Binding-site contacts:
Ligand atom NE contacts residue ASP69 of chain 1.A at 3.0 Å (salt-bridge).
Ligand atom C9 contacts residue SER165 of chain 1.A at 3.7 Å.
Ligand atom NE contacts residue GLU37 of chain 1.A at 3.4 Å (salt-bridge).
Ligand atom C3 contacts residue GLU37 of chain 1.A at 3.6 Å.
Ligand atom O6 contacts residue TYR320 of chain 1.A at 3.3 Å (h-bond).
Ligand atom O1A contacts residue ARG211 of chain 1.A at 3.2 Å (salt-bridge).
Ligand atom C6 contacts residue TYR320 of chain 1.A at 3.7 Å (hydrophobic).
Ligand atom C1 contacts residue TYR320 of chain 1.A at 3.1 Å (hydrophobic).
Ligand atom O9 contacts residue SER165 of chain 1.A at 3.6 Å.
Ligand atom C9 contacts residue ASN213 of chain 1.A at 3.6 Å.
Ligand atom O1B contacts residue ARG36 of chain 1.A at 2.8 Å (salt-bridge).
Ligand atom O8 contacts residue GLU195 of chain 1.A at 2.6 Å (salt-bridge).
Ligand atom C11 contacts residue TRP97 of chain 1.A at 3.6 Å (hydrophobic).
Ligand atom C2 contacts residue TYR320 of chain 1.A at 2.9 Å (hydrophobic).
Ligand atom NH2 contacts residue ARG74 of chain 1.A at 3.0 Å (salt-bridge).
Ligand atom CZ contacts residue GLU37 of chain 1.A at 3.6 Å.
Ligand atom O8 contacts residue GLU196 of chain 1.A at 3.7 Å.
Ligand atom O9 contacts residue GLU195 of chain 1.A at 2.5 Å (salt-bridge).
Ligand atom CZ contacts residue TRP97 of chain 1.A at 3.4 Å (hydrophobic).
Ligand atom O1B contacts residue TYR320 of chain 1.A at 3.6 Å (h-bond).
Ligand atom NH1 contacts residue TRP97 of chain 1.A at 3.1 Å (h-bond).
Ligand atom NH1 contacts residue GLU146 of chain 1.A at 3.1 Å (salt-bridge).
Ligand atom C9 contacts residue GLU195 of chain 1.A at 3.5 Å.
Ligand atom C1 contacts residue ARG286 of chain 1.A at 3.6 Å.
Ligand atom NH2 contacts residue TRP97 of chain 1.A at 2.9 Å (h-bond).
Ligand atom C3 contacts residue TYR320 of chain 1.A at 3.2 Å (hydrophobic).
Ligand atom NH2 contacts residue ASP69 of chain 1.A at 2.8 Å (salt-bridge).
Ligand atom O1A contacts residue TYR262 of chain 1.A at 3.3 Å (h-bond).
Ligand atom O8 contacts residue ARG211 of chain 1.A at 3.5 Å.
Ligand atom C3 contacts residue ASP69 of chain 1.A at 3.1 Å.
Ligand atom O10 contacts residue ARG70 of chain 1.A at 2.8 Å (salt-bridge).
Ligand atom C4 contacts residue ASP69 of chain 1.A at 3.5 Å.
Ligand atom C8 contacts residue GLU195 of chain 1.A at 3.6 Å.
Ligand atom O1A contacts residue TYR320 of chain 1.A at 3.5 Å (h-bond).
Ligand atom O9 contacts residue ARG143 of chain 1.A at 3.3 Å (salt-bridge).
Ligand atom C4 contacts residue TYR320 of chain 1.A at 3.6 Å (hydrophobic).
Ligand atom O1A contacts residue ARG286 of chain 1.A at 2.8 Å (salt-bridge).
Ligand atom C6 contacts residue GLU196 of chain 1.A at 3.6 Å.
Ligand atom O10 contacts residue ASP69 of chain 1.A at 3.4 Å.
Ligand atom O1B contacts residue ARG286 of chain 1.A at 2.8 Å (salt-bridge).

Sequence of chain 1.A:
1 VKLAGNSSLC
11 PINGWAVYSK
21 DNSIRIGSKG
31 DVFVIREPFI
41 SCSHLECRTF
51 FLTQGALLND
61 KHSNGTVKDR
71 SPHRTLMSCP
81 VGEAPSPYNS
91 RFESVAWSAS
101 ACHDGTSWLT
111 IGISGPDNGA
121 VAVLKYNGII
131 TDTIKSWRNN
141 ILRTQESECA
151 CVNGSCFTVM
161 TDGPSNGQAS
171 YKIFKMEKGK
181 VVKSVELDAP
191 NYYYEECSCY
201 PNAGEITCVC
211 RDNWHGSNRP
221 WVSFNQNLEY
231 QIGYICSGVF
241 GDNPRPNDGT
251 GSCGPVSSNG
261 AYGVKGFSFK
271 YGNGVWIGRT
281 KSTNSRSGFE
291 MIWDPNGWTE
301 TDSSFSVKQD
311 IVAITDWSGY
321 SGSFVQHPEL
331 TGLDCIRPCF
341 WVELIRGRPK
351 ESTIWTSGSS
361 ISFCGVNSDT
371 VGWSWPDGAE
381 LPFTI

This protein binds this small molecule.
Small molecule (SMILES): [H]/N=C(\N)N[C@H]1C=C(C(=O)O)O[C@@H]([C@H](O)[C@H](O)CO)[C@@H]1NC(C)=O